This protein binds this small molecule.
Small molecule (SMILES): CC(=O)N[C@@H]1[C@@H](O)[C@H](O)[C@@H](CO)O[C@H]1O

Binding-site contacts:
Ligand atom O5 contacts residue TYR23 of chain 1.C at 3.6 Å.
Ligand atom C5 contacts residue ASN36 of chain 1.C at 3.6 Å.
Ligand atom C4 contacts residue ASN36 of chain 1.C at 4.2 Å.
Ligand atom C2 contacts residue ASN36 of chain 1.C at 2.5 Å.
Ligand atom C1 contacts residue PRO8 of chain 1.C at 4.3 Å (hydrophobic).
Ligand atom O4 contacts residue TYR23 of chain 1.C at 3.5 Å (h-bond).
Ligand atom O7 contacts residue ASN36 of chain 1.C at 2.9 Å (h-bond).
Ligand atom N2 contacts residue GLU35 of chain 1.C at 2.9 Å (salt-bridge).
Ligand atom O5 contacts residue PRO8 of chain 1.C at 3.9 Å.
Ligand atom O3 contacts residue GLU35 of chain 1.C at 3.8 Å.
Ligand atom C3 contacts residue ASN36 of chain 1.C at 3.6 Å.
Ligand atom C2 contacts residue GLU35 of chain 1.C at 4.0 Å.
Ligand atom N2 contacts residue ASN36 of chain 1.C at 2.8 Å (h-bond).
Ligand atom C3 contacts residue TYR23 of chain 1.C at 3.1 Å (hydrophobic).
Ligand atom O3 contacts residue TYR23 of chain 1.C at 4.2 Å.
Ligand atom N2 contacts residue TYR23 of chain 1.C at 4.2 Å.
Ligand atom C5 contacts residue TYR23 of chain 1.C at 3.1 Å (hydrophobic).
Ligand atom C6 contacts residue SER6 of chain 1.C at 4.1 Å.
Ligand atom O5 contacts residue ASN36 of chain 1.C at 2.5 Å (h-bond).
Ligand atom C2 contacts residue TYR23 of chain 1.C at 3.7 Å (hydrophobic).
Ligand atom C8 contacts residue ASN36 of chain 1.C at 4.1 Å.
Ligand atom C7 contacts residue GLU35 of chain 1.C at 3.5 Å.
Ligand atom C6 contacts residue PRO8 of chain 1.C at 3.6 Å (hydrophobic).
Ligand atom C6 contacts residue TYR23 of chain 1.C at 4.4 Å (hydrophobic).
Ligand atom C8 contacts residue GLU35 of chain 1.C at 3.1 Å.
Ligand atom C5 contacts residue PRO8 of chain 1.C at 3.6 Å (hydrophobic).
Ligand atom C1 contacts residue TYR23 of chain 1.C at 3.2 Å (hydrophobic).
Ligand atom O6 contacts residue SER6 of chain 1.C at 4.1 Å.
Ligand atom C3 contacts residue GLU35 of chain 1.C at 3.8 Å.
Ligand atom O6 contacts residue PRO8 of chain 1.C at 3.4 Å.
Ligand atom C4 contacts residue TYR23 of chain 1.C at 3.4 Å (hydrophobic).
Ligand atom C1 contacts residue ASN36 of chain 1.C at 1.4 Å.
Ligand atom C7 contacts residue ASN36 of chain 1.C at 3.0 Å.

Sequence of chain 1.C:
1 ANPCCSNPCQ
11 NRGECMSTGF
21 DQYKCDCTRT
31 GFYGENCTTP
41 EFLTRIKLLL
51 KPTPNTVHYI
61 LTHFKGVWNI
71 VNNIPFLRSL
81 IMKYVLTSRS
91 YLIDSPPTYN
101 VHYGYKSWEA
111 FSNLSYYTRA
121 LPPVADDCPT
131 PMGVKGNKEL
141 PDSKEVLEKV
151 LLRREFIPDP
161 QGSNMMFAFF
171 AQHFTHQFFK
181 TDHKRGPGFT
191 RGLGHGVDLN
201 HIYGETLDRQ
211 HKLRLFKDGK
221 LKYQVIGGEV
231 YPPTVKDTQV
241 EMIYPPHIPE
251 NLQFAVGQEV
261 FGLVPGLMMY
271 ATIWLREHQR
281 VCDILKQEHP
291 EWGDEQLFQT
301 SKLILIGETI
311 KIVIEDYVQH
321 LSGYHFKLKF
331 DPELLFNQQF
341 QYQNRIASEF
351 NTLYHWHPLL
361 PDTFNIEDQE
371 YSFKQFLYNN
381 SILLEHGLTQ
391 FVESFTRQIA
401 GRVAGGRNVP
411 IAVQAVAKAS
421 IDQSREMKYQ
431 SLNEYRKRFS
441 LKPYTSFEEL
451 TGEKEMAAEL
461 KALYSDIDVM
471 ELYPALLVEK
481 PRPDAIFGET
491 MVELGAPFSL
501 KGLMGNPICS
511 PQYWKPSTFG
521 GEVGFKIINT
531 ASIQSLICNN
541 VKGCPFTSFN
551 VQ